Sequence of chain 1.A:
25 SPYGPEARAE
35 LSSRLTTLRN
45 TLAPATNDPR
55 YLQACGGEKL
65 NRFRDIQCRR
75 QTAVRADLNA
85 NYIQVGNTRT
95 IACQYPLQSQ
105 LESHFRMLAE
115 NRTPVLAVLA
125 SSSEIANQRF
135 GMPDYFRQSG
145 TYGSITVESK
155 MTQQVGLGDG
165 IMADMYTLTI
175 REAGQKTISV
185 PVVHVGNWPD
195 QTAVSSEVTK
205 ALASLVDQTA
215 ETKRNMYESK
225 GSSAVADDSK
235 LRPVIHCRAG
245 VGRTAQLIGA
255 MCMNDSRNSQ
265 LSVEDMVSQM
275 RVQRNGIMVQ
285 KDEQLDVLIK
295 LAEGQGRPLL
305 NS

The protein below binds the small molecule below.
Small molecule (SMILES): O=Cc1cccc([C@@H]2CC(=O)CS2(=O)=O)c1

Binding-site contacts:
Ligand atom SAM contacts residue ASP194 of chain 1.A at 3.6 Å (salt-bridge).
Ligand atom CAC contacts residue GLN195 of chain 1.A at 3.7 Å.
Ligand atom CAL contacts residue ASP194 of chain 1.A at 3.2 Å.
Ligand atom CAK contacts residue GLN195 of chain 1.A at 3.5 Å.
Ligand atom CAL contacts residue ARG247 of chain 1.A at 3.1 Å.
Ligand atom SAM contacts residue CYS241 of chain 1.A at 3.5 Å (h-bond).
Ligand atom OAN contacts residue GLY244 of chain 1.A at 3.5 Å (h-bond).
Ligand atom CAL contacts residue GLY246 of chain 1.A at 3.6 Å.
Ligand atom OAN contacts residue CYS241 of chain 1.A at 3.3 Å (h-bond).
Ligand atom CAB contacts residue ASP194 of chain 1.A at 2.9 Å.
Ligand atom OAO contacts residue ARG242 of chain 1.A at 3.1 Å (salt-bridge).
Ligand atom OAN contacts residue GLY246 of chain 1.A at 2.9 Å (h-bond).
Ligand atom CAG contacts residue ILE70 of chain 1.A at 2.9 Å (hydrophobic).
Ligand atom OAN contacts residue ALA243 of chain 1.A at 3.5 Å.
Ligand atom CAF contacts residue PHE67 of chain 1.A at 3.4 Å (hydrophobic).
Ligand atom OAO contacts residue CYS241 of chain 1.A at 3.4 Å (h-bond).
Ligand atom CAJ contacts residue ASP194 of chain 1.A at 3.0 Å.
Ligand atom OAP contacts residue ASP194 of chain 1.A at 3.3 Å (salt-bridge).
Ligand atom OAO contacts residue ARG247 of chain 1.A at 3.2 Å (salt-bridge).
Ligand atom CAL contacts residue CYS241 of chain 1.A at 3.6 Å (hydrophobic).
Ligand atom OAH contacts residue ILE70 of chain 1.A at 3.7 Å.
Ligand atom OAO contacts residue ASP194 of chain 1.A at 3.6 Å.
Ligand atom OAO contacts residue ALA243 of chain 1.A at 2.9 Å (h-bond).
Ligand atom OAN contacts residue VAL245 of chain 1.A at 3.1 Å (h-bond).
Ligand atom CAA contacts residue PHE67 of chain 1.A at 3.5 Å (hydrophobic).
Ligand atom CAA contacts residue ASP194 of chain 1.A at 3.6 Å.
Ligand atom CAE contacts residue ILE70 of chain 1.A at 3.6 Å (hydrophobic).
Ligand atom CAD contacts residue GLN284 of chain 1.A at 3.4 Å.
Ligand atom CAJ contacts residue GLN284 of chain 1.A at 2.4 Å.
Ligand atom CAI contacts residue GLN284 of chain 1.A at 3.4 Å.
Ligand atom CAC contacts residue GLN284 of chain 1.A at 3.6 Å.
Ligand atom CAC contacts residue ASP194 of chain 1.A at 3.6 Å.
Ligand atom CAJ contacts residue GLN195 of chain 1.A at 3.4 Å.
Ligand atom OAP contacts residue GLN288 of chain 1.A at 2.8 Å (h-bond).
Ligand atom OAP contacts residue GLN195 of chain 1.A at 2.9 Å (h-bond).
Ligand atom CAK contacts residue ASP194 of chain 1.A at 2.8 Å.
Ligand atom CAI contacts residue ASP194 of chain 1.A at 2.7 Å.
Ligand atom CAK contacts residue GLY246 of chain 1.A at 3.7 Å.
Ligand atom CAD contacts residue ALA243 of chain 1.A at 3.7 Å (hydrophobic).
Ligand atom CAK contacts residue GLN284 of chain 1.A at 3.7 Å.